The small molecule below binds the protein below.
Small molecule (SMILES): OC[C@H]1O[C@@H](O)[C@@H](O)[C@@H](O)[C@@H]1O

Sequence of chain 20.F:
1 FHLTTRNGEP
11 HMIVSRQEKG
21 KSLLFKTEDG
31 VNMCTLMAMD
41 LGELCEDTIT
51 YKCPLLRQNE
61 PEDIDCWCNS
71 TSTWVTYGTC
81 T

Binding-site contacts:
Ligand atom C5 contacts residue NAG1 of chain 20.Z at 3.8 Å.
Ligand atom C3 contacts residue NAG1 of chain 20.Z at 4.1 Å.
Ligand atom O2 contacts residue BMA1 of chain 20.BA at 3.0 Å (h-bond).
Ligand atom O4 contacts residue BMA1 of chain 20.BA at 4.0 Å.
Ligand atom C2 contacts residue HIS2 of chain 20.F at 4.5 Å.
Ligand atom C3 contacts residue BMA1 of chain 20.BA at 2.5 Å.
Ligand atom C4 contacts residue BMA1 of chain 20.BA at 3.6 Å.
Ligand atom O5 contacts residue NAG1 of chain 20.Z at 2.5 Å (h-bond).
Ligand atom C1 contacts residue NAG1 of chain 20.Z at 1.7 Å.
Ligand atom O2 contacts residue HIS2 of chain 20.F at 3.4 Å (h-bond).
Ligand atom C2 contacts residue NAG1 of chain 20.Z at 2.9 Å.
Ligand atom C2 contacts residue BMA1 of chain 20.BA at 3.2 Å.
Ligand atom O3 contacts residue BMA1 of chain 20.BA at 1.1 Å.
Ligand atom O6 contacts residue NAG1 of chain 20.Z at 4.5 Å.
Ligand atom O2 contacts residue NAG1 of chain 20.Z at 3.4 Å (h-bond).